Binding-site contacts:
Ligand atom O2P contacts residue ARG135 of chain 1.H at 3.1 Å (salt-bridge).
Ligand atom O1P contacts residue ARG135 of chain 1.H at 3.8 Å.
Ligand atom P contacts residue ARG135 of chain 1.H at 3.9 Å.
Ligand atom O contacts residue VAL184 of chain 1.G at 3.6 Å.
Ligand atom O contacts residue ASN232 of chain 1.G at 2.9 Å (h-bond).
Ligand atom OG contacts residue ARG135 of chain 1.H at 3.7 Å.
Ligand atom O3P contacts residue ARG60 of chain 1.G at 2.8 Å (salt-bridge).
Ligand atom P contacts residue ARG60 of chain 1.G at 3.8 Å.
Ligand atom CA contacts residue ASN181 of chain 1.H at 3.5 Å.
Ligand atom CA contacts residue ASN181 of chain 1.G at 3.9 Å.
Ligand atom O2P contacts residue ARG60 of chain 1.G at 2.9 Å (salt-bridge).
Ligand atom CG1 contacts residue ASN181 of chain 1.G at 3.3 Å.
Ligand atom CB contacts residue LEU180 of chain 1.G at 3.8 Å (hydrophobic).
Ligand atom O2P contacts residue TYR136 of chain 1.G at 3.9 Å.
Ligand atom P contacts residue TYR136 of chain 1.G at 3.7 Å.
Ligand atom C contacts residue ASN181 of chain 1.G at 3.6 Å.
Ligand atom O1P contacts residue LYS53 of chain 1.H at 2.5 Å (salt-bridge).
Ligand atom C contacts residue LEU180 of chain 1.H at 3.7 Å (hydrophobic).
Ligand atom CB contacts residue ASN181 of chain 1.G at 3.3 Å.
Ligand atom CB contacts residue ASN181 of chain 1.H at 3.2 Å.
Ligand atom C contacts residue LEU180 of chain 1.G at 3.8 Å (hydrophobic).
Ligand atom O2P contacts residue ARG60 of chain 1.H at 3.0 Å (salt-bridge).
Ligand atom O1P contacts residue TYR136 of chain 1.H at 2.4 Å (h-bond).
Ligand atom O1P contacts residue ARG135 of chain 1.G at 2.6 Å (salt-bridge).
Ligand atom N contacts residue ASN181 of chain 1.G at 2.9 Å (h-bond).
Ligand atom O1P contacts residue ASN181 of chain 1.G at 3.7 Å.
Ligand atom OG contacts residue ASN181 of chain 1.H at 3.0 Å (h-bond).
Ligand atom CB contacts residue ASN181 of chain 1.G at 3.8 Å.
Ligand atom O3P contacts residue TYR136 of chain 1.G at 3.6 Å (h-bond).
Ligand atom O3P contacts residue LYS53 of chain 1.G at 3.0 Å (salt-bridge).
Ligand atom O1P contacts residue ARG60 of chain 1.H at 3.6 Å.
Ligand atom O2P contacts residue TYR136 of chain 1.H at 3.9 Å.
Ligand atom CD2 contacts residue LYS53 of chain 1.G at 3.2 Å.
Ligand atom P contacts residue ARG135 of chain 1.G at 3.7 Å.
Ligand atom N contacts residue LEU180 of chain 1.G at 3.3 Å.
Ligand atom CA contacts residue ASN181 of chain 1.G at 3.5 Å.
Ligand atom O1P contacts residue TYR136 of chain 1.G at 2.8 Å (h-bond).
Ligand atom CA contacts residue LEU180 of chain 1.G at 3.6 Å (hydrophobic).
Ligand atom CG1 contacts residue LYS128 of chain 1.G at 3.7 Å.
Ligand atom O2P contacts residue ARG135 of chain 1.G at 2.7 Å (salt-bridge).

This protein binds this small molecule.
Small molecule (SMILES): CC(C)C[C@@H](C=O)NC(=O)[C@@H](NC(=O)[C@H](COP(=O)(O)O)NC(=O)[C@@H](N)CCC(N)=O)C(C)C.N[C@H](C=O)COP(=O)(O)O

Sequence of chain 1.G:
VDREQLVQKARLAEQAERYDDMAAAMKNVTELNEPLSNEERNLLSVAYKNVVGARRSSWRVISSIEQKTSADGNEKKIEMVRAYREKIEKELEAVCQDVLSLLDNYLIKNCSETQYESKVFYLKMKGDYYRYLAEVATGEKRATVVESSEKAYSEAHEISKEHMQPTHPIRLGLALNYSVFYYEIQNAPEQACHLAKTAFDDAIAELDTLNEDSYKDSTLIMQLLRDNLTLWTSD

Sequence of chain 1.H:
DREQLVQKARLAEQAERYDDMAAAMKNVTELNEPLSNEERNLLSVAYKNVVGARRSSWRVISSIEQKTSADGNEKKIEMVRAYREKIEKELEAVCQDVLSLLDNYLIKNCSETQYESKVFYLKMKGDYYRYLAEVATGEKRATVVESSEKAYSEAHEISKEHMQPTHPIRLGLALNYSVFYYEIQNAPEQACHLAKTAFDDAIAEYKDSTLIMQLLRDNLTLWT